Binding-site contacts:
Ligand atom C7 contacts residue ASN281 of chain 1.A at 3.5 Å.
Ligand atom C4 contacts residue ASN281 of chain 1.A at 4.1 Å.
Ligand atom C1 contacts residue ASN281 of chain 1.A at 1.4 Å.
Ligand atom C5 contacts residue ASN281 of chain 1.A at 3.7 Å.
Ligand atom C2 contacts residue ASN281 of chain 1.A at 2.4 Å.
Ligand atom O5 contacts residue ASN281 of chain 1.A at 2.4 Å (h-bond).
Ligand atom O7 contacts residue ASN281 of chain 1.A at 3.9 Å.
Ligand atom C1 contacts residue ASN284 of chain 1.A at 4.2 Å.
Ligand atom C3 contacts residue ASN281 of chain 1.A at 3.6 Å.
Ligand atom N2 contacts residue ASN281 of chain 1.A at 2.8 Å (h-bond).
Ligand atom O5 contacts residue ASN284 of chain 1.A at 3.6 Å.
Ligand atom C1 contacts residue THR283 of chain 1.A at 3.7 Å.
Ligand atom O5 contacts residue THR283 of chain 1.A at 4.1 Å.
Ligand atom C5 contacts residue THR283 of chain 1.A at 4.2 Å.

Sequence of chain 1.A:
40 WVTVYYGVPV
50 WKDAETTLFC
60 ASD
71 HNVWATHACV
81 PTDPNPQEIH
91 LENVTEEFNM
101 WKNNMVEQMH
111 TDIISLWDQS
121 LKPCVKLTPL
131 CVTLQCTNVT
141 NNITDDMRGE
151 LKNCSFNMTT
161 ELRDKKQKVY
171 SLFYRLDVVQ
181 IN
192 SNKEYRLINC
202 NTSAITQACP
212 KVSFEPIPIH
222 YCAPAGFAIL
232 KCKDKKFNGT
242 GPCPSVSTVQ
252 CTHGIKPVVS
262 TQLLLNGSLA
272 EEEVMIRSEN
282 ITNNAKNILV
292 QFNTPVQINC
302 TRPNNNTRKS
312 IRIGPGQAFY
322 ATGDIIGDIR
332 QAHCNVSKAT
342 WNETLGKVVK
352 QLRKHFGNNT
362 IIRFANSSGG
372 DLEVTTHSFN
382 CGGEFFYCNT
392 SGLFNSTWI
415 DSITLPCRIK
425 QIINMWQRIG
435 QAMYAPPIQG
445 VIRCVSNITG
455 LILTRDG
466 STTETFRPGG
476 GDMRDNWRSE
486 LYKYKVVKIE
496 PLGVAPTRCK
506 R

The small molecule below binds the protein below.
Small molecule (SMILES): CC(=O)N[C@@H]1[C@@H](O)[C@H](O)[C@@H](CO)O[C@H]1O